The protein below binds the small molecule below.
Small molecule (SMILES): Nc1ncnc2c1ncn2[C@@H]1O[C@H](COP(=O)(O)OP(=O)(O)OP(O)(O)=S)[C@@H](O)[C@H]1O

Binding-site contacts:
Ligand atom O2A contacts residue SER425 of chain 1.C at 2.8 Å (h-bond).
Ligand atom O2G contacts residue MG1 of chain 1.M at 2.1 Å.
Ligand atom N1 contacts residue ASP384 of chain 1.C at 3.0 Å (salt-bridge).
Ligand atom O3G contacts residue GLY420 of chain 1.C at 3.4 Å (h-bond).
Ligand atom C8 contacts residue GLY422 of chain 1.C at 3.4 Å.
Ligand atom PG contacts residue GLY420 of chain 1.C at 3.4 Å.
Ligand atom PB contacts residue LYS423 of chain 1.C at 3.4 Å.
Ligand atom O2A contacts residue GLY422 of chain 1.C at 2.4 Å.
Ligand atom C8 contacts residue VAL421 of chain 1.C at 3.1 Å (hydrophobic).
Ligand atom N6 contacts residue TYR386 of chain 1.C at 3.2 Å (h-bond).
Ligand atom O3G contacts residue PRO419 of chain 1.C at 3.3 Å.
Ligand atom C5' contacts residue ARG604 of chain 1.C at 3.4 Å.
Ligand atom O3A contacts residue GLY422 of chain 1.C at 2.6 Å (h-bond).
Ligand atom PA contacts residue GLY422 of chain 1.C at 3.3 Å.
Ligand atom PA contacts residue SER425 of chain 1.C at 3.1 Å.
Ligand atom N7 contacts residue TYR555 of chain 1.C at 3.0 Å (h-bond).
Ligand atom O2B contacts residue GLY420 of chain 1.C at 2.6 Å (h-bond).
Ligand atom S1G contacts residue MG1 of chain 1.M at 3.2 Å.
Ligand atom PG contacts residue MG1 of chain 1.M at 3.0 Å.
Ligand atom N7 contacts residue VAL421 of chain 1.C at 2.8 Å (h-bond).
Ligand atom O3B contacts residue GLY420 of chain 1.C at 2.5 Å (h-bond).
Ligand atom O5' contacts residue SER425 of chain 1.C at 2.5 Å (h-bond).
Ligand atom O1B contacts residue THR424 of chain 1.C at 2.9 Å (h-bond).
Ligand atom O5' contacts residue GLY422 of chain 1.C at 3.3 Å.
Ligand atom N6 contacts residue HIS385 of chain 1.C at 3.4 Å.
Ligand atom O1B contacts residue MG1 of chain 1.M at 2.1 Å.
Ligand atom PB contacts residue GLY420 of chain 1.C at 3.0 Å.
Ligand atom PB contacts residue MG1 of chain 1.M at 3.3 Å.
Ligand atom O3A contacts residue VAL421 of chain 1.C at 3.4 Å (h-bond).
Ligand atom O2B contacts residue LYS423 of chain 1.C at 2.3 Å (salt-bridge).
Ligand atom O2A contacts residue LYS423 of chain 1.C at 2.6 Å (salt-bridge).
Ligand atom O3B contacts residue MG1 of chain 1.M at 3.4 Å.
Ligand atom O2A contacts residue THR424 of chain 1.C at 2.7 Å (h-bond).
Ligand atom O2B contacts residue VAL421 of chain 1.C at 3.0 Å (h-bond).
Ligand atom S1G contacts residue ASN534 of chain 1.C at 3.1 Å (h-bond).
Ligand atom O3A contacts residue GLY420 of chain 1.C at 3.1 Å.
Ligand atom C2 contacts residue ASP384 of chain 1.C at 3.1 Å.
Ligand atom N1 contacts residue TYR567 of chain 1.C at 3.4 Å.
Ligand atom S1G contacts residue LYS423 of chain 1.C at 2.9 Å (salt-bridge).
Ligand atom O1A contacts residue MG1 of chain 1.M at 2.9 Å.

Sequence of chain 1.C:
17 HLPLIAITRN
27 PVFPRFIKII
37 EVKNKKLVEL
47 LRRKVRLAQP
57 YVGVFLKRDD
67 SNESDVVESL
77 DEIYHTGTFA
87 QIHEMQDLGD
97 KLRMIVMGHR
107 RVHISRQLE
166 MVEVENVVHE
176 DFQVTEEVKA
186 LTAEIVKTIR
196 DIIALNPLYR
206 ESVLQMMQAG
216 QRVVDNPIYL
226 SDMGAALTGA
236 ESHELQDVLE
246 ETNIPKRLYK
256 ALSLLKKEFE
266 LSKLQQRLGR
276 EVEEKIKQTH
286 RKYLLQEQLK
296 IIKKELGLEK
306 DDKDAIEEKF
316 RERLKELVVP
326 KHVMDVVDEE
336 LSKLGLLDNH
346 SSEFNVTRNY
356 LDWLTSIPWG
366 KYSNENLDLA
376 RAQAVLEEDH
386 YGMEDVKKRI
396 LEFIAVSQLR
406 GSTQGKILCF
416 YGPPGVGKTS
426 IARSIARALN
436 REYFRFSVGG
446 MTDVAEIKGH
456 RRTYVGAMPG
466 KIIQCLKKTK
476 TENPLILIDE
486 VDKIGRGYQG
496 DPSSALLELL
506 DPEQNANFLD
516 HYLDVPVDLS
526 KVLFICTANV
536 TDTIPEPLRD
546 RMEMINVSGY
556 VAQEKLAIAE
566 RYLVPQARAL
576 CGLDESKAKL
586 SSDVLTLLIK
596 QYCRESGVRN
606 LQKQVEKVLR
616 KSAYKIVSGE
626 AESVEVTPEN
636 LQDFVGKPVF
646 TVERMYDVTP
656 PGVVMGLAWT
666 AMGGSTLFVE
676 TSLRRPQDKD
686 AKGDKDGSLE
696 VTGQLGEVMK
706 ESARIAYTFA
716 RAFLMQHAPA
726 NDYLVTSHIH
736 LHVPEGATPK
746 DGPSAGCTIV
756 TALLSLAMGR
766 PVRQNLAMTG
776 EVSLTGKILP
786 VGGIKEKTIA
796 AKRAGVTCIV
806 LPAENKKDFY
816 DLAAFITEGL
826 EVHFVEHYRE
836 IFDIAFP

Sequence of chain 1.D:
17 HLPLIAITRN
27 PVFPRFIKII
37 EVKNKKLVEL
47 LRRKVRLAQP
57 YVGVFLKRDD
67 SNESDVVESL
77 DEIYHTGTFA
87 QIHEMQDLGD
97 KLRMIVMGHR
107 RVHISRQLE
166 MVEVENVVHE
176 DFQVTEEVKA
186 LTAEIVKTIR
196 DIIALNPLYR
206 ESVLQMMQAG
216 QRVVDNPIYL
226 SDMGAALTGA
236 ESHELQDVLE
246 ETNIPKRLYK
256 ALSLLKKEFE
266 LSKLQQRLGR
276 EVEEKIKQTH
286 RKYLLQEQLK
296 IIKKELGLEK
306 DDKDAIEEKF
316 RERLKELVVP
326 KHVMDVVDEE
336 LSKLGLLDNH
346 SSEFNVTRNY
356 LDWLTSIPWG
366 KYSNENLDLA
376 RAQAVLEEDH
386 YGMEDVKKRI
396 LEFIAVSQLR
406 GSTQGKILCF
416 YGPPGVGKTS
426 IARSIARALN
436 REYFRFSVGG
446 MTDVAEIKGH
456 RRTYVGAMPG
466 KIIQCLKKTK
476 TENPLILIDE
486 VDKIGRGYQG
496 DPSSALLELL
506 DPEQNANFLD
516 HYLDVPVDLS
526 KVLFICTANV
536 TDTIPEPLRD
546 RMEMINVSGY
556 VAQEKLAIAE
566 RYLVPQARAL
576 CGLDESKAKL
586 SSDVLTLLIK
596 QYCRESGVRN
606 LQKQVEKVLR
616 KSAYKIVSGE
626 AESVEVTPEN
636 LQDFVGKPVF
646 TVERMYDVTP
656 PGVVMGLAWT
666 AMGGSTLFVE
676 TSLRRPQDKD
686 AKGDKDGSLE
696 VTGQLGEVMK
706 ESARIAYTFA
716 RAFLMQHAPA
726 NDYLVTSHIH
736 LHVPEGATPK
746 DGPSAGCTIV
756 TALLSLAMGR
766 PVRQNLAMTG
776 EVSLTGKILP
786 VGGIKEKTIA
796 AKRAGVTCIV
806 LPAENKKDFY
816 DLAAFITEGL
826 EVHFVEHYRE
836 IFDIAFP